Sequence of chain 12.B:
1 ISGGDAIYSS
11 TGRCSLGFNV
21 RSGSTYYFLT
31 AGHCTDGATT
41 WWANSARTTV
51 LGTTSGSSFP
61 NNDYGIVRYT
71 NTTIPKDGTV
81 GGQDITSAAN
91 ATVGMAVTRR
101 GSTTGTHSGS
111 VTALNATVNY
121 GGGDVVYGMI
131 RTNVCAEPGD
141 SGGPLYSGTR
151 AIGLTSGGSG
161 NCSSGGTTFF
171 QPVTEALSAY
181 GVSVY

This small molecule binds to this protein.
Small molecule (SMILES): N[C@@H](Cc1ccc(O)cc1)C(=O)O

Binding-site contacts:
Ligand atom CE1 contacts residue LEU1 of chain 12.BA at 1.3 Å (hydrophobic).
Ligand atom O contacts residue LEU1 of chain 12.BA at 0.0 Å (h-bond).
Ligand atom CD1 contacts residue GLY157 of chain 12.B at 3.6 Å.
Ligand atom CA contacts residue LEU1 of chain 12.BA at 0.1 Å (hydrophobic).
Ligand atom N contacts residue GOL1 of chain 12.DA at 2.4 Å (h-bond).
Ligand atom C contacts residue HIS33 of chain 12.B at 3.7 Å.
Ligand atom CB contacts residue SER141 of chain 12.B at 2.8 Å.
Ligand atom CE1 contacts residue ALA136 of chain 12.B at 3.5 Å (hydrophobic).
Ligand atom O contacts residue SER141 of chain 12.B at 2.4 Å (h-bond).
Ligand atom CG contacts residue LEU1 of chain 12.BA at 1.1 Å (hydrophobic).
Ligand atom CE2 contacts residue LEU1 of chain 12.BA at 2.4 Å (hydrophobic).
Ligand atom OXT contacts residue LEU1 of chain 12.BA at 0.0 Å (h-bond).
Ligand atom CB contacts residue GLU137 of chain 12.B at 3.6 Å.
Ligand atom N contacts residue LEU1 of chain 12.BA at 0.0 Å (h-bond).
Ligand atom O contacts residue GLY139 of chain 12.B at 2.7 Å (h-bond).
Ligand atom CE1 contacts residue GLY158 of chain 12.B at 3.6 Å.
Ligand atom CD1 contacts residue ALA136 of chain 12.B at 3.7 Å (hydrophobic).
Ligand atom CE2 contacts residue ALA136 of chain 12.B at 3.7 Å (hydrophobic).
Ligand atom OH contacts residue SER159 of chain 12.B at 3.4 Å.
Ligand atom N contacts residue SER156 of chain 12.B at 3.5 Å (h-bond).
Ligand atom O contacts residue ASP140 of chain 12.B at 3.7 Å.
Ligand atom OXT contacts residue SER141 of chain 12.B at 2.3 Å (h-bond).
Ligand atom CZ contacts residue LEU1 of chain 12.BA at 2.2 Å (hydrophobic).
Ligand atom OH contacts residue ALA136 of chain 12.B at 3.3 Å (h-bond).
Ligand atom CD2 contacts residue PRO138 of chain 12.B at 3.4 Å (hydrophobic).
Ligand atom CD1 contacts residue LEU1 of chain 12.BA at 0.4 Å (hydrophobic).
Ligand atom N contacts residue SER141 of chain 12.B at 2.8 Å (h-bond).
Ligand atom CD2 contacts residue GLU137 of chain 12.B at 3.5 Å.
Ligand atom CZ contacts residue ALA136 of chain 12.B at 3.2 Å (hydrophobic).
Ligand atom OH contacts residue GLY158 of chain 12.B at 3.4 Å.
Ligand atom CE1 contacts residue GLY157 of chain 12.B at 3.7 Å.
Ligand atom OH contacts residue LEU1 of chain 12.BA at 3.6 Å.
Ligand atom OH contacts residue GLY160 of chain 12.B at 3.2 Å (h-bond).
Ligand atom C contacts residue SER141 of chain 12.B at 1.7 Å.
Ligand atom CA contacts residue SER141 of chain 12.B at 2.5 Å.
Ligand atom OXT contacts residue HIS33 of chain 12.B at 2.7 Å (h-bond).
Ligand atom CB contacts residue LEU1 of chain 12.BA at 0.7 Å (hydrophobic).
Ligand atom C contacts residue LEU1 of chain 12.BA at 0.0 Å (hydrophobic).
Ligand atom O contacts residue PRO138 of chain 12.B at 3.6 Å.
Ligand atom CD2 contacts residue LEU1 of chain 12.BA at 1.9 Å (hydrophobic).